Binding-site contacts:
Ligand atom O7 contacts residue ASN295 of chain 1.D at 3.9 Å.
Ligand atom C5 contacts residue ASN295 of chain 1.D at 3.7 Å.
Ligand atom C7 contacts residue ASN295 of chain 1.D at 3.6 Å.
Ligand atom C3 contacts residue ASN295 of chain 1.D at 3.8 Å.
Ligand atom N2 contacts residue ASN295 of chain 1.D at 2.9 Å (h-bond).
Ligand atom C4 contacts residue ASN295 of chain 1.D at 4.2 Å.
Ligand atom O5 contacts residue ILE316 of chain 1.D at 3.5 Å.
Ligand atom C1 contacts residue ILE316 of chain 1.D at 4.5 Å (hydrophobic).
Ligand atom O5 contacts residue ASN295 of chain 1.D at 2.4 Å (h-bond).
Ligand atom C2 contacts residue ASN295 of chain 1.D at 2.5 Å.
Ligand atom C5 contacts residue ILE316 of chain 1.D at 4.1 Å (hydrophobic).
Ligand atom C8 contacts residue VAL434 of chain 1.D at 3.6 Å (hydrophobic).
Ligand atom O6 contacts residue ILE316 of chain 1.D at 3.3 Å.
Ligand atom C1 contacts residue ASN295 of chain 1.D at 1.4 Å.
Ligand atom C6 contacts residue ILE316 of chain 1.D at 3.7 Å (hydrophobic).

This protein binds this small molecule.
Small molecule (SMILES): CC(=O)N[C@H]1[C@H](O[C@H]2[C@H](O)[C@@H](NC(C)=O)CO[C@@H]2CO)O[C@H](CO)[C@@H](O)[C@@H]1O

Sequence of chain 1.D:
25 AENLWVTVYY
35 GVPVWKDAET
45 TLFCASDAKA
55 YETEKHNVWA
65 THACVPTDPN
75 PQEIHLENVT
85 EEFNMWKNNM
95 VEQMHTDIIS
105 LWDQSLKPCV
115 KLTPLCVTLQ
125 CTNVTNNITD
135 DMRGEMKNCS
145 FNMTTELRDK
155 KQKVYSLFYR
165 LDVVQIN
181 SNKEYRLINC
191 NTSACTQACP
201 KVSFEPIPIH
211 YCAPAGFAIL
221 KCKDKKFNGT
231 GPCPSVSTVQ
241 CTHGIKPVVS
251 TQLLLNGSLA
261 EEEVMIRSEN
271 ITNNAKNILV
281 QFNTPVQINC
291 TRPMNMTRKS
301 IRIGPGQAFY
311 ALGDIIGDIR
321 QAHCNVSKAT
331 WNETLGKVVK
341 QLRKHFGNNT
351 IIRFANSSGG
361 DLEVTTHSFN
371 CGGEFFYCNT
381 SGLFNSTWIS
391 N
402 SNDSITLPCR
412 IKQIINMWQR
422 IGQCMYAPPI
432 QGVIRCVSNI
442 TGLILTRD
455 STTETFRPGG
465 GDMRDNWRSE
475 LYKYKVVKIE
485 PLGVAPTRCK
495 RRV